Sequence of chain 1.A:
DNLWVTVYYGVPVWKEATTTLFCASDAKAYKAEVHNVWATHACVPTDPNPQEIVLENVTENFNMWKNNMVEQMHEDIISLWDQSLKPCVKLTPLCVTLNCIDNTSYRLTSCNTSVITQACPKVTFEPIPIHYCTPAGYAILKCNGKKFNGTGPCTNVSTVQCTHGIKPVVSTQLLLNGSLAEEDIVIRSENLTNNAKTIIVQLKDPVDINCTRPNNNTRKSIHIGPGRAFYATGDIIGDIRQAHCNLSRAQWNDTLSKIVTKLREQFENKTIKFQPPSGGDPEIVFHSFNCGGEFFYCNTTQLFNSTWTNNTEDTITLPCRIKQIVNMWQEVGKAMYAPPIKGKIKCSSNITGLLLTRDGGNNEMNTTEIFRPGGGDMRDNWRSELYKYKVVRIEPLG

The small molecule below binds the protein below.
Small molecule (SMILES): CC(=O)N[C@@H]1[C@@H](O)[C@H](O)[C@@H](CO)O[C@H]1O

Binding-site contacts:
Ligand atom C4 contacts residue ASN365 of chain 1.A at 4.3 Å.
Ligand atom O5 contacts residue ASN366 of chain 1.A at 3.5 Å (h-bond).
Ligand atom C2 contacts residue ASN365 of chain 1.A at 2.6 Å.
Ligand atom N2 contacts residue ASN365 of chain 1.A at 3.0 Å (h-bond).
Ligand atom C1 contacts residue ASN365 of chain 1.A at 1.4 Å.
Ligand atom C5 contacts residue ASN366 of chain 1.A at 4.4 Å.
Ligand atom C1 contacts residue ASN366 of chain 1.A at 4.5 Å.
Ligand atom C5 contacts residue ASN365 of chain 1.A at 3.7 Å.
Ligand atom C7 contacts residue ASN365 of chain 1.A at 4.0 Å.
Ligand atom C6 contacts residue ASN366 of chain 1.A at 4.0 Å.
Ligand atom O7 contacts residue ASN365 of chain 1.A at 4.2 Å.
Ligand atom O6 contacts residue ASN366 of chain 1.A at 3.0 Å (h-bond).
Ligand atom C3 contacts residue ASN365 of chain 1.A at 3.9 Å.
Ligand atom O5 contacts residue ASN365 of chain 1.A at 2.4 Å (h-bond).